Sequence of chain 1.C:
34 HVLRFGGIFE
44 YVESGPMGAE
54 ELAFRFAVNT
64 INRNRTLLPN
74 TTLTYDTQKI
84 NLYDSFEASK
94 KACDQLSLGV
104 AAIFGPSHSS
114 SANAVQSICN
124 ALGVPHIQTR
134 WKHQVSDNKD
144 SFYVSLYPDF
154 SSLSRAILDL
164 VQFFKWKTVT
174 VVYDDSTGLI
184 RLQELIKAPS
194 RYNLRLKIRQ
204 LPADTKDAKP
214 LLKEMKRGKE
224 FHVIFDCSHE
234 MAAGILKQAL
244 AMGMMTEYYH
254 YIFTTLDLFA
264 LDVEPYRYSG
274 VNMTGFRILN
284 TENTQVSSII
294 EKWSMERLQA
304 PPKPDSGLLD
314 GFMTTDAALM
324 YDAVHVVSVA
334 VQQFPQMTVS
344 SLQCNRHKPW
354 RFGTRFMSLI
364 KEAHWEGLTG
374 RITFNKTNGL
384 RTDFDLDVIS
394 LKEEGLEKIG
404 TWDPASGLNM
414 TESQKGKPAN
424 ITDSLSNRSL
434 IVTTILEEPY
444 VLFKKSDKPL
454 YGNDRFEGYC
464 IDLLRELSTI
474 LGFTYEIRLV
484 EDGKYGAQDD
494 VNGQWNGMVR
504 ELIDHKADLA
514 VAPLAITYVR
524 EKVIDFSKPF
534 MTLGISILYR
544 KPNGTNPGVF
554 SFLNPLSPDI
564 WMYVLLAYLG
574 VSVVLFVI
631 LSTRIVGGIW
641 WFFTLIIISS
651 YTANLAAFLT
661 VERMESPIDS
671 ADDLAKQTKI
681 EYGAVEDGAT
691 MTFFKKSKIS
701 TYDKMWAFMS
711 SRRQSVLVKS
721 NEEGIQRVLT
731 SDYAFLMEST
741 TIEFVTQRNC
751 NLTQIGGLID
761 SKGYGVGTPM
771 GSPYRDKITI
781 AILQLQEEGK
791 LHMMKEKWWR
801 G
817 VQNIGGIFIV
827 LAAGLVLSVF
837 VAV

A protein and the small-molecule ligand that binds it are described below.
Small molecule (SMILES): CC(=O)N[C@H]1[C@H](O[C@H]2[C@H](O)[C@@H](NC(C)=O)CO[C@@H]2CO)O[C@H](CO)[C@@H](O[C@@H]2O[C@H](CO[C@H]3O[C@H](CO)[C@@H](O)[C@H](O)[C@@H]3O)[C@@H](O)[C@H](O[C@H]3O[C@H](CO)[C@@H](O)[C@H](O)[C@@H]3O)[C@@H]2O)[C@@H]1O

Binding-site contacts:
Ligand atom C7 contacts residue HIS253 of chain 1.C at 4.0 Å.
Ligand atom C8 contacts residue ASN275 of chain 1.C at 4.4 Å.
Ligand atom C2 contacts residue ASN275 of chain 1.C at 2.5 Å.
Ligand atom O5 contacts residue ASN275 of chain 1.C at 2.4 Å (h-bond).
Ligand atom C8 contacts residue THR277 of chain 1.C at 4.0 Å.
Ligand atom C8 contacts residue HIS253 of chain 1.C at 3.7 Å.
Ligand atom O6 contacts residue PRO773 of chain 1.C at 3.8 Å.
Ligand atom C8 contacts residue PHE167 of chain 1.C at 3.7 Å (hydrophobic).
Ligand atom N2 contacts residue HIS253 of chain 1.C at 4.1 Å.
Ligand atom C1 contacts residue HIS253 of chain 1.C at 4.4 Å.
Ligand atom C5 contacts residue ASN275 of chain 1.C at 3.7 Å.
Ligand atom O6 contacts residue GLU250 of chain 1.C at 3.8 Å.
Ligand atom O6 contacts residue GLN417 of chain 1.C at 3.1 Å (h-bond).
Ligand atom C1 contacts residue ASN275 of chain 1.C at 1.4 Å.
Ligand atom O6 contacts residue ASP776 of chain 1.C at 4.4 Å.
Ligand atom C4 contacts residue ASN275 of chain 1.C at 4.3 Å.
Ligand atom C8 contacts residue SER393 of chain 1.C at 4.4 Å.
Ligand atom O6 contacts residue ASN275 of chain 1.C at 4.2 Å.
Ligand atom C6 contacts residue GLN417 of chain 1.C at 4.3 Å.
Ligand atom C7 contacts residue ASN275 of chain 1.C at 3.3 Å.
Ligand atom C3 contacts residue ASN275 of chain 1.C at 3.8 Å.
Ligand atom O7 contacts residue ASN275 of chain 1.C at 3.2 Å.
Ligand atom N2 contacts residue ASN275 of chain 1.C at 2.9 Å (h-bond).